A small-molecule ligand and the protein it binds are described below.
Small molecule (SMILES): COc1c(NC(=O)c2ccc(NC(=O)c3ccc(NC(=O)[C@H](CC#N)NC(=O)c4ccc(NC(=O)/C(C)=C/c5ccc(O)cc5)cc4)cc3)c(OC)c2O)ccc(C(=O)O)c1O

Binding-site contacts:
Ligand atom C19 contacts residue THR100 of chain 1.B at 2.9 Å.
Ligand atom O1 contacts residue HIS79 of chain 1.B at 3.0 Å (h-bond).
Ligand atom C40 contacts residue TRP163 of chain 1.B at 3.5 Å (hydrophobic).
Ligand atom C31 contacts residue TRP134 of chain 1.B at 3.4 Å (hydrophobic).
Ligand atom C30 contacts residue THR195 of chain 1.B at 3.6 Å.
Ligand atom C32 contacts residue THR195 of chain 1.B at 3.5 Å.
Ligand atom C14 contacts residue LEU61 of chain 1.B at 3.6 Å (hydrophobic).
Ligand atom C33 contacts residue VAL138 of chain 1.B at 3.6 Å (hydrophobic).
Ligand atom N2 contacts residue THR100 of chain 1.B at 3.0 Å (h-bond).
Ligand atom N4 contacts residue GLY194 of chain 1.B at 3.5 Å (h-bond).
Ligand atom O6 contacts residue ARG182 of chain 1.B at 3.0 Å (salt-bridge).
Ligand atom C37 contacts residue MSE185 of chain 1.B at 3.6 Å.
Ligand atom C17 contacts residue ASN76 of chain 1.B at 3.5 Å.
Ligand atom O9 contacts residue TYR170 of chain 1.B at 2.9 Å (h-bond).
Ligand atom C4 contacts residue THR89 of chain 1.B at 3.6 Å.
Ligand atom C27 contacts residue GLY194 of chain 1.B at 3.3 Å.
Ligand atom C contacts residue TRP28 of chain 1.B at 3.4 Å (hydrophobic).
Ligand atom C43 contacts residue TRP134 of chain 1.B at 3.5 Å (hydrophobic).
Ligand atom C32 contacts residue TRP134 of chain 1.B at 3.4 Å (hydrophobic).
Ligand atom C34 contacts residue TRP134 of chain 1.B at 3.4 Å (hydrophobic).
Ligand atom C8 contacts residue TYR3 of chain 1.B at 3.3 Å (hydrophobic).
Ligand atom C23 contacts residue LEU131 of chain 1.B at 3.5 Å (hydrophobic).
Ligand atom N4 contacts residue TRP134 of chain 1.B at 3.5 Å.
Ligand atom C25 contacts residue GLY194 of chain 1.B at 3.3 Å.
Ligand atom O4 contacts residue THR195 of chain 1.B at 3.4 Å (h-bond).
Ligand atom C39 contacts residue TRP163 of chain 1.B at 3.5 Å (hydrophobic).
Ligand atom O6 contacts residue GLN206 of chain 1.B at 2.9 Å (h-bond).
Ligand atom O3 contacts residue LEU72 of chain 1.B at 3.5 Å.
Ligand atom C33 contacts residue THR195 of chain 1.B at 3.5 Å.
Ligand atom C18 contacts residue ILE96 of chain 1.B at 3.6 Å (hydrophobic).
Ligand atom C12 contacts residue ASN76 of chain 1.B at 3.3 Å.
Ligand atom O4 contacts residue GLY194 of chain 1.B at 3.6 Å (h-bond).
Ligand atom O7 contacts residue ARG182 of chain 1.B at 3.0 Å (salt-bridge).
Ligand atom C18 contacts residue THR100 of chain 1.B at 3.5 Å.
Ligand atom C7 contacts residue TYR3 of chain 1.B at 3.6 Å (hydrophobic).
Ligand atom N1 contacts residue ASN76 of chain 1.B at 2.9 Å (h-bond).
Ligand atom C24 contacts residue GLY194 of chain 1.B at 3.5 Å.
Ligand atom C42 contacts residue TYR170 of chain 1.B at 3.3 Å (hydrophobic).
Ligand atom O3 contacts residue ASN76 of chain 1.B at 2.9 Å (h-bond).
Ligand atom C11 contacts residue HIS79 of chain 1.B at 3.5 Å.

Sequence of chain 1.B:
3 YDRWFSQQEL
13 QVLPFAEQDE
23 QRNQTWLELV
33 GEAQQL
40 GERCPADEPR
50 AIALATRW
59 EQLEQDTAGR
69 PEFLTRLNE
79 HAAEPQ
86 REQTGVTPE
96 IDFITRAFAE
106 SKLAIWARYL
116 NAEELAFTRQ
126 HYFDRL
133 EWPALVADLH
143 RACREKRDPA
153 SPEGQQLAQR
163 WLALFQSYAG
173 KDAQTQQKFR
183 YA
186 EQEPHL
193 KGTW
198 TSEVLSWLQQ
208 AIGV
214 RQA